Sequence of chain 1.C:
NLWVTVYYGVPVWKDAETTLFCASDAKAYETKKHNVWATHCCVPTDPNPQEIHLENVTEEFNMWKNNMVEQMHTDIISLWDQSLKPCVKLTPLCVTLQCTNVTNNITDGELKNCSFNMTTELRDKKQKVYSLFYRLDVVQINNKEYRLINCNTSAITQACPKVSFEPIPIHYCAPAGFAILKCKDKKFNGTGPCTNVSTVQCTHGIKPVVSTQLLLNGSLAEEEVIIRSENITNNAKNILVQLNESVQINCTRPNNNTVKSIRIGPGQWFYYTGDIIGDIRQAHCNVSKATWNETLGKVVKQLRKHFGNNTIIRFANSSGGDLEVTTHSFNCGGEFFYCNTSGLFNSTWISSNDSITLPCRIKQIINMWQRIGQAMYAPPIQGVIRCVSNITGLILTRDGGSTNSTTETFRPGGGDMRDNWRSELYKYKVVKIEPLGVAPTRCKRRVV

Binding-site contacts:
Ligand atom N2 contacts residue THR137 of chain 1.C at 4.2 Å.
Ligand atom O5 contacts residue TYR167 of chain 1.C at 4.4 Å.
Ligand atom O7 contacts residue ASN150 of chain 1.C at 3.1 Å (h-bond).
Ligand atom C8 contacts residue ASP322 of chain 1.C at 3.6 Å.
Ligand atom C8 contacts residue LEU169 of chain 1.C at 4.1 Å (hydrophobic).
Ligand atom O7 contacts residue THR137 of chain 1.C at 2.8 Å (h-bond).
Ligand atom C7 contacts residue LEU169 of chain 1.C at 4.5 Å (hydrophobic).
Ligand atom C7 contacts residue THR137 of chain 1.C at 3.4 Å.
Ligand atom C5 contacts residue TYR167 of chain 1.C at 4.0 Å (hydrophobic).
Ligand atom C8 contacts residue VAL136 of chain 1.C at 3.8 Å (hydrophobic).
Ligand atom N2 contacts residue ASN150 of chain 1.C at 2.9 Å (h-bond).
Ligand atom C7 contacts residue ASN150 of chain 1.C at 3.2 Å.
Ligand atom C3 contacts residue ASN150 of chain 1.C at 3.7 Å.
Ligand atom C2 contacts residue ASN150 of chain 1.C at 2.4 Å.
Ligand atom O7 contacts residue ASN135 of chain 1.C at 4.4 Å.
Ligand atom C4 contacts residue ASN150 of chain 1.C at 4.2 Å.
Ligand atom C8 contacts residue THR137 of chain 1.C at 4.0 Å.
Ligand atom C8 contacts residue TYR167 of chain 1.C at 3.4 Å (hydrophobic).
Ligand atom C1 contacts residue ASN150 of chain 1.C at 1.5 Å.
Ligand atom N2 contacts residue ASP322 of chain 1.C at 4.1 Å.
Ligand atom C8 contacts residue ASN150 of chain 1.C at 4.4 Å.
Ligand atom C5 contacts residue ASN150 of chain 1.C at 3.7 Å.
Ligand atom O7 contacts residue VAL136 of chain 1.C at 3.9 Å.
Ligand atom O5 contacts residue ASN150 of chain 1.C at 2.4 Å (h-bond).
Ligand atom C6 contacts residue TYR167 of chain 1.C at 3.7 Å (hydrophobic).
Ligand atom O3 contacts residue ASP322 of chain 1.C at 4.3 Å.

The small molecule below binds the protein below.
Small molecule (SMILES): CC(=O)N[C@H]1[C@H](O[C@H]2[C@H](O)[C@@H](NC(C)=O)CO[C@@H]2CO)O[C@H](CO)[C@@H](O)[C@@H]1O